Sequence of chain 1.D:
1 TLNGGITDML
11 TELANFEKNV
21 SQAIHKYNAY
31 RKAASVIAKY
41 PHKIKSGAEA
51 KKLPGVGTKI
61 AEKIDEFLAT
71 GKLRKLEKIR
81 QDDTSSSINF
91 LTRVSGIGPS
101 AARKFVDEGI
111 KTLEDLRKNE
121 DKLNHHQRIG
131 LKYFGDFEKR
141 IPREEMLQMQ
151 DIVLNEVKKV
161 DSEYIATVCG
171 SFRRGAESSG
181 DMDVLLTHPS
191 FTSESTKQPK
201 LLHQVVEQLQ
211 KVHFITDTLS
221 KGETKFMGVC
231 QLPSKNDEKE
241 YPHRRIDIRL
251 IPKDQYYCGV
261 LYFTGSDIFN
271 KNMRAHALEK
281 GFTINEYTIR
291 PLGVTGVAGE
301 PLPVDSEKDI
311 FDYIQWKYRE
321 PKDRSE

Binding-site contacts:
Ligand atom OP3 contacts residue LYS26 of chain 1.D at 2.6 Å (salt-bridge).
Ligand atom P contacts residue GLY57 of chain 1.D at 3.7 Å.
Ligand atom OP1 contacts residue LYS59 of chain 1.D at 3.0 Å (salt-bridge).
Ligand atom OP2 contacts residue LYS59 of chain 1.D at 3.1 Å (salt-bridge).
Ligand atom O3' contacts residue ILE60 of chain 1.D at 3.6 Å.
Ligand atom OP1 contacts residue GLY55 of chain 1.D at 2.9 Å (h-bond).
Ligand atom C3' contacts residue GLY57 of chain 1.D at 3.8 Å.
Ligand atom OP1 contacts residue PRO54 of chain 1.D at 3.7 Å.
Ligand atom OP1 contacts residue ILE60 of chain 1.D at 3.0 Å (h-bond).
Ligand atom OP2 contacts residue THR58 of chain 1.D at 3.7 Å.
Ligand atom OP1 contacts residue LYS59 of chain 1.D at 3.5 Å (salt-bridge).
Ligand atom OP1 contacts residue THR58 of chain 1.D at 3.6 Å (h-bond).
Ligand atom O3' contacts residue LYS59 of chain 1.D at 3.9 Å.
Ligand atom P contacts residue GLY55 of chain 1.D at 3.9 Å.
Ligand atom P contacts residue LYS59 of chain 1.D at 3.8 Å.
Ligand atom O3' contacts residue VAL56 of chain 1.D at 3.9 Å.
Ligand atom OP2 contacts residue NA1 of chain 1.H at 3.6 Å.
Ligand atom P contacts residue LYS26 of chain 1.D at 3.6 Å.
Ligand atom C3' contacts residue LYS59 of chain 1.D at 3.9 Å.
Ligand atom N7 contacts residue LYS26 of chain 1.D at 3.9 Å.
Ligand atom P contacts residue LYS59 of chain 1.D at 3.4 Å.
Ligand atom OP1 contacts residue VAL56 of chain 1.D at 3.6 Å.
Ligand atom C5' contacts residue GLY55 of chain 1.D at 3.2 Å.
Ligand atom O5' contacts residue GLY57 of chain 1.D at 3.5 Å.
Ligand atom OP1 contacts residue GLY57 of chain 1.D at 2.9 Å (h-bond).
Ligand atom OP1 contacts residue NA1 of chain 1.H at 2.5 Å (h-bond).
Ligand atom OP2 contacts residue LYS59 of chain 1.D at 2.9 Å (salt-bridge).
Ligand atom C4' contacts residue GLY55 of chain 1.D at 3.3 Å.
Ligand atom N3 contacts residue ALA29 of chain 1.D at 3.6 Å.
Ligand atom O4' contacts residue ALA29 of chain 1.D at 3.7 Å.
Ligand atom O3' contacts residue GLY55 of chain 1.D at 3.5 Å.
Ligand atom OP2 contacts residue LYS26 of chain 1.D at 3.6 Å (salt-bridge).
Ligand atom O5' contacts residue LYS26 of chain 1.D at 3.9 Å.
Ligand atom P contacts residue NA1 of chain 1.H at 3.5 Å.
Ligand atom OP2 contacts residue GLY57 of chain 1.D at 3.5 Å.
Ligand atom C5' contacts residue GLY57 of chain 1.D at 3.5 Å.
Ligand atom P contacts residue ILE60 of chain 1.D at 3.9 Å.
Ligand atom OP2 contacts residue VAL56 of chain 1.D at 3.7 Å.
Ligand atom OP1 contacts residue LEU53 of chain 1.D at 3.8 Å.
Ligand atom C5' contacts residue TYR30 of chain 1.D at 3.5 Å (hydrophobic).

This small molecule binds to this protein.
Small molecule (SMILES): Cc1cn([C@H]2C[C@H](O[P](=O)(O)OC[C@H]3O[C@@H](n4ccc(N)nc4=O)C[C@@H]3O[P](=O)(O)OC[C@H]3O[C@@H](n4cnc5c(=O)nc(N)[nH]c54)C[C@@H]3O[P](=O)(O)OC[C@H]3O[C@@H](n4cnc5c(=O)nc(N)[nH]c54)C[C@@H]3O)[C@@H](CO[P](=O)(O)O[C@H]3C[C@H](n4cnc5c(=O)nc(N)[nH]c54)O[C@@H]3COP(=O)(O)O)O2)c(=O)[nH]c1=O